A protein and the small-molecule ligand that binds it are described below.
Small molecule (SMILES): CC1(C)C=C(CSS(C)(=O)=O)C(C)(C)N1[O]

Binding-site contacts:
Ligand atom C3 contacts residue CYS55 of chain 1.A at 4.4 Å (hydrophobic).
Ligand atom C4 contacts residue CYS55 of chain 1.A at 3.0 Å (hydrophobic).
Ligand atom S1 contacts residue CYS55 of chain 1.A at 2.0 Å (h-bond).

Sequence of chain 1.A:
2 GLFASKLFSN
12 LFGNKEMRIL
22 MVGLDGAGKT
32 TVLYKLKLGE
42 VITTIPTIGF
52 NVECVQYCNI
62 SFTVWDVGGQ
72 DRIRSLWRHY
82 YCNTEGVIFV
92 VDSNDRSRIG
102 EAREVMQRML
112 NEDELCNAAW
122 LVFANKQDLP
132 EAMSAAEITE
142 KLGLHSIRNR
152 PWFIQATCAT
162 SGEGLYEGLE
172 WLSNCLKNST